This small molecule binds to this protein.
Small molecule (SMILES): Nc1nc2c(ncn2[C@@H]2O[C@H](CO[P](=O)(O)O[P](=O)(O)NP(=O)(O)O)[C@@H](O)[C@H]2O)c(=O)[nH]1

Sequence of chain 1.A:
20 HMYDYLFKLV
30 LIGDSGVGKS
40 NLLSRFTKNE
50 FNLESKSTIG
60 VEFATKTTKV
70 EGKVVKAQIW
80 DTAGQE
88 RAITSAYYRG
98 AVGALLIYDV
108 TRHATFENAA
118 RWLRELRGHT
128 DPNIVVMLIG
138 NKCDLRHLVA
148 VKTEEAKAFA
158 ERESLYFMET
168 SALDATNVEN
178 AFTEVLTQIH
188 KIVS

Binding-site contacts:
Ligand atom C5 contacts residue LYS139 of chain 1.A at 3.5 Å.
Ligand atom O1B contacts residue GLY35 of chain 1.A at 3.4 Å (h-bond).
Ligand atom O3G contacts residue SER56 of chain 1.A at 3.1 Å (h-bond).
Ligand atom O6 contacts residue LEU170 of chain 1.A at 3.1 Å (h-bond).
Ligand atom O4' contacts residue LYS139 of chain 1.A at 3.2 Å (salt-bridge).
Ligand atom C4 contacts residue LYS139 of chain 1.A at 3.5 Å.
Ligand atom O2G contacts residue MG1 of chain 1.D at 2.1 Å.
Ligand atom O1A contacts residue LYS38 of chain 1.A at 3.5 Å (salt-bridge).
Ligand atom O6 contacts residue ALA169 of chain 1.A at 2.9 Å (h-bond).
Ligand atom O1B contacts residue VAL36 of chain 1.A at 3.3 Å (h-bond).
Ligand atom O1B contacts residue GLY37 of chain 1.A at 3.1 Å (h-bond).
Ligand atom PB contacts residue MG1 of chain 1.D at 3.5 Å.
Ligand atom O6 contacts residue SER168 of chain 1.A at 3.4 Å (h-bond).
Ligand atom N9 contacts residue LYS139 of chain 1.A at 3.4 Å.
Ligand atom O2G contacts residue THR57 of chain 1.A at 3.3 Å (h-bond).
Ligand atom O1G contacts residue GLY83 of chain 1.A at 3.0 Å (h-bond).
Ligand atom O1B contacts residue LYS38 of chain 1.A at 2.9 Å (salt-bridge).
Ligand atom O2B contacts residue SER39 of chain 1.A at 2.8 Å (h-bond).
Ligand atom C8 contacts residue GLY37 of chain 1.A at 3.5 Å.
Ligand atom N3B contacts residue GLY35 of chain 1.A at 3.0 Å (h-bond).
Ligand atom N2 contacts residue ASP141 of chain 1.A at 3.1 Å (salt-bridge).
Ligand atom O6 contacts residue ASN138 of chain 1.A at 3.5 Å (h-bond).
Ligand atom PG contacts residue MG1 of chain 1.D at 3.4 Å.
Ligand atom N1 contacts residue ASP141 of chain 1.A at 3.0 Å (salt-bridge).
Ligand atom O6 contacts residue ASP141 of chain 1.A at 3.4 Å (salt-bridge).
Ligand atom O3G contacts residue SER34 of chain 1.A at 3.2 Å (h-bond).
Ligand atom O1A contacts residue ASN40 of chain 1.A at 3.0 Å (h-bond).
Ligand atom N7 contacts residue ASN138 of chain 1.A at 3.4 Å (h-bond).
Ligand atom O1G contacts residue LYS38 of chain 1.A at 3.0 Å (salt-bridge).
Ligand atom PB contacts residue LYS38 of chain 1.A at 3.5 Å.
Ligand atom O3A contacts residue GLY37 of chain 1.A at 3.3 Å (h-bond).
Ligand atom C6 contacts residue LYS139 of chain 1.A at 3.4 Å.
Ligand atom O2B contacts residue MG1 of chain 1.D at 2.4 Å.
Ligand atom O1A contacts residue GLY37 of chain 1.A at 3.0 Å.
Ligand atom O2A contacts residue SER54 of chain 1.A at 2.9 Å (h-bond).
Ligand atom O1A contacts residue SER39 of chain 1.A at 3.1 Å (h-bond).
Ligand atom O3A contacts residue GLY35 of chain 1.A at 3.5 Å.
Ligand atom O1G contacts residue ALA82 of chain 1.A at 3.5 Å.
Ligand atom O2B contacts residue LYS38 of chain 1.A at 3.5 Å (salt-bridge).
Ligand atom N1 contacts residue LEU170 of chain 1.A at 3.5 Å.